Sequence of chain 1.EA:
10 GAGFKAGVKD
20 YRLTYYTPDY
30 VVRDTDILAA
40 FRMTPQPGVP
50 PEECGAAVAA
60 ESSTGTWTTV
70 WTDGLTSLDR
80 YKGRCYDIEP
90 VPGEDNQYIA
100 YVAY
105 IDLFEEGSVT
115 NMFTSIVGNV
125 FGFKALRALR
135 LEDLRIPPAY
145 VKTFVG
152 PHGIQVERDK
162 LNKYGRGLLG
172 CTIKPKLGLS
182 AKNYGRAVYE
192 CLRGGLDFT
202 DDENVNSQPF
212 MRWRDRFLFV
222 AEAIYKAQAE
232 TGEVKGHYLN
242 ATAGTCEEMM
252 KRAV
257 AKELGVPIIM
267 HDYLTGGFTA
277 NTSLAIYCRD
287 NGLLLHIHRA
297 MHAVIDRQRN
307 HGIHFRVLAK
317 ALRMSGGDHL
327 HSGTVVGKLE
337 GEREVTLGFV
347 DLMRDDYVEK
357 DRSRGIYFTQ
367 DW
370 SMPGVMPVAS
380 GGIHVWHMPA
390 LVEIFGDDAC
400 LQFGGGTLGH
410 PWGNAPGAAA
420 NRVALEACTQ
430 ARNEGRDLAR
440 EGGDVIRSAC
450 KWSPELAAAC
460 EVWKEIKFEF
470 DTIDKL

Sequence of chain 1.W:
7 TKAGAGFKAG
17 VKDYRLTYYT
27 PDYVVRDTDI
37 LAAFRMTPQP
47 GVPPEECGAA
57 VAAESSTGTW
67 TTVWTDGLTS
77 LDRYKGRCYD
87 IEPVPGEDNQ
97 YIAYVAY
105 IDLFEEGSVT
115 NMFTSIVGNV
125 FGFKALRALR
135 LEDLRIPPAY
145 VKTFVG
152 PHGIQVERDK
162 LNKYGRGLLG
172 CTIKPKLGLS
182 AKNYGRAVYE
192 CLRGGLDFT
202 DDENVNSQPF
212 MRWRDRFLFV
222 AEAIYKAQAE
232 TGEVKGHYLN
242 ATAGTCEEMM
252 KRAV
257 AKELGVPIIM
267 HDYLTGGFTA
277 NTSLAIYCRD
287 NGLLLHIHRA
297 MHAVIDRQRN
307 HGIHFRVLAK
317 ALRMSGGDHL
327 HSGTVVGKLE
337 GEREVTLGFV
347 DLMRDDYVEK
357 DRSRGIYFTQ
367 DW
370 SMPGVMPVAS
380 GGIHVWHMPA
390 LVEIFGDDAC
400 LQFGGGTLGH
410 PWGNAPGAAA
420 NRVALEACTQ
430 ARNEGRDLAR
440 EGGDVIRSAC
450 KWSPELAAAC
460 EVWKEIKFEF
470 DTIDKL

Binding-site contacts:
Ligand atom O2P contacts residue LYS334 of chain 1.EA at 3.0 Å (salt-bridge).
Ligand atom O4P contacts residue SER379 of chain 1.EA at 3.3 Å (h-bond).
Ligand atom O3 contacts residue MG1 of chain 1.VC at 2.2 Å.
Ligand atom O6 contacts residue MG1 of chain 1.VC at 2.2 Å.
Ligand atom O7 contacts residue LYS334 of chain 1.EA at 2.8 Å (salt-bridge).
Ligand atom C contacts residue MG1 of chain 1.VC at 2.9 Å.
Ligand atom O6 contacts residue LYS175 of chain 1.EA at 3.3 Å (salt-bridge).
Ligand atom P1 contacts residue THR65 of chain 1.W at 3.5 Å.
Ligand atom O6 contacts residue ASP203 of chain 1.EA at 3.1 Å (salt-bridge).
Ligand atom O5 contacts residue LEU335 of chain 1.EA at 3.5 Å.
Ligand atom O6 contacts residue LYS177 of chain 1.EA at 2.8 Å (salt-bridge).
Ligand atom O2P contacts residue THR65 of chain 1.W at 3.4 Å (h-bond).
Ligand atom O5P contacts residue ARG295 of chain 1.EA at 2.8 Å (salt-bridge).
Ligand atom O2 contacts residue KCX201 of chain 1.EA at 3.1 Å (h-bond).
Ligand atom O2 contacts residue LYS175 of chain 1.EA at 3.0 Å (salt-bridge).
Ligand atom O1P contacts residue GLY403 of chain 1.EA at 2.8 Å (h-bond).
Ligand atom O2 contacts residue MG1 of chain 1.VC at 2.3 Å.
Ligand atom O2P contacts residue GLY381 of chain 1.EA at 2.8 Å (h-bond).
Ligand atom C3 contacts residue KCX201 of chain 1.EA at 3.1 Å.
Ligand atom O2P contacts residue GLY380 of chain 1.EA at 3.2 Å.
Ligand atom O4P contacts residue HIS327 of chain 1.EA at 2.8 Å (h-bond).
Ligand atom O3 contacts residue KCX201 of chain 1.EA at 2.6 Å (h-bond).
Ligand atom C2 contacts residue MG1 of chain 1.VC at 2.9 Å.
Ligand atom O3P contacts residue THR65 of chain 1.W at 2.5 Å (h-bond).
Ligand atom O3P contacts residue GLY404 of chain 1.EA at 2.8 Å (h-bond).
Ligand atom O1 contacts residue LYS175 of chain 1.EA at 3.3 Å (salt-bridge).
Ligand atom O3 contacts residue HIS294 of chain 1.EA at 2.9 Å (h-bond).
Ligand atom O2 contacts residue ASP203 of chain 1.EA at 3.4 Å (salt-bridge).
Ligand atom O4 contacts residue GLY380 of chain 1.EA at 3.2 Å (h-bond).
Ligand atom O2 contacts residue THR173 of chain 1.EA at 2.8 Å (h-bond).
Ligand atom O6 contacts residue GLU204 of chain 1.EA at 3.2 Å (salt-bridge).
Ligand atom O3 contacts residue GLU204 of chain 1.EA at 3.0 Å (salt-bridge).
Ligand atom O3P contacts residue LYS175 of chain 1.EA at 3.3 Å.
Ligand atom C3 contacts residue MG1 of chain 1.VC at 3.1 Å.
Ligand atom O2P contacts residue TRP66 of chain 1.W at 3.3 Å.
Ligand atom O7 contacts residue GLU60 of chain 1.W at 3.4 Å (salt-bridge).
Ligand atom O6P contacts residue ARG295 of chain 1.EA at 2.8 Å (salt-bridge).
Ligand atom O6 contacts residue ASN123 of chain 1.W at 3.0 Å (h-bond).
Ligand atom O4 contacts residue SER379 of chain 1.EA at 2.8 Å (h-bond).
Ligand atom C contacts residue LYS175 of chain 1.EA at 3.4 Å.

This protein binds this small molecule.
Small molecule (SMILES): O=C(O)[C@@](O)(COP(=O)(O)O)[C@H](O)[C@H](O)COP(=O)(O)O